Binding-site contacts:
Ligand atom C4 contacts residue UDP1 of chain 1.WA at 3.2 Å.
Ligand atom C3 contacts residue PHE677 of chain 1.F at 4.0 Å (hydrophobic).
Ligand atom C3 contacts residue UDP1 of chain 1.WA at 3.1 Å.
Ligand atom C1 contacts residue NHF1 of chain 1.DB at 0.4 Å.
Ligand atom C2 contacts residue UDP1 of chain 1.WA at 3.0 Å.
Ligand atom O5 contacts residue UDP1 of chain 1.WA at 3.0 Å (h-bond).
Ligand atom O5 contacts residue NHF1 of chain 1.DB at 0.8 Å (h-bond).
Ligand atom O3 contacts residue PHE677 of chain 1.F at 2.8 Å (h-bond).
Ligand atom C5 contacts residue UDP1 of chain 1.WA at 3.1 Å.
Ligand atom O4 contacts residue PHE677 of chain 1.F at 3.1 Å.
Ligand atom O4 contacts residue UDP1 of chain 1.WA at 2.6 Å (h-bond).
Ligand atom O3 contacts residue NHF1 of chain 1.DB at 0.3 Å (h-bond).
Ligand atom C3 contacts residue NHF1 of chain 1.DB at 0.3 Å.
Ligand atom O3 contacts residue GLU675 of chain 1.F at 2.8 Å (salt-bridge).
Ligand atom O3 contacts residue GLY678 of chain 1.F at 3.5 Å (h-bond).
Ligand atom O3 contacts residue HIS438 of chain 1.F at 3.9 Å.
Ligand atom O5 contacts residue HIS438 of chain 1.F at 3.7 Å.
Ligand atom C1 contacts residue HIS438 of chain 1.F at 3.4 Å.
Ligand atom C3 contacts residue GLU675 of chain 1.F at 3.3 Å.
Ligand atom C6 contacts residue HIS438 of chain 1.F at 3.8 Å.
Ligand atom O5 contacts residue GLN304 of chain 1.F at 3.8 Å.
Ligand atom C4 contacts residue PHE677 of chain 1.F at 3.7 Å (hydrophobic).
Ligand atom C5 contacts residue NHF1 of chain 1.DB at 0.6 Å.
Ligand atom C3 contacts residue HIS438 of chain 1.F at 3.9 Å.
Ligand atom O6 contacts residue HIS438 of chain 1.F at 2.9 Å (h-bond).
Ligand atom O4 contacts residue LEU679 of chain 1.F at 3.5 Å (h-bond).
Ligand atom O2 contacts residue HIS438 of chain 1.F at 3.7 Å.
Ligand atom C2 contacts residue HIS438 of chain 1.F at 3.3 Å.
Ligand atom C2 contacts residue NHF1 of chain 1.DB at 0.3 Å.
Ligand atom O3 contacts residue ALA676 of chain 1.F at 3.4 Å.
Ligand atom O6 contacts residue NHF1 of chain 1.DB at 0.6 Å (h-bond).
Ligand atom C4 contacts residue NHF1 of chain 1.DB at 0.4 Å.
Ligand atom C4 contacts residue HIS438 of chain 1.F at 3.9 Å.
Ligand atom C6 contacts residue NHF1 of chain 1.DB at 0.5 Å.
Ligand atom C1 contacts residue UDP1 of chain 1.WA at 2.8 Å.
Ligand atom O2 contacts residue UDP1 of chain 1.WA at 2.9 Å (h-bond).
Ligand atom O4 contacts residue GLY678 of chain 1.F at 2.9 Å (h-bond).
Ligand atom O4 contacts residue NHF1 of chain 1.DB at 0.7 Å (h-bond).
Ligand atom O2 contacts residue NHF1 of chain 1.DB at 0.5 Å (h-bond).
Ligand atom O2 contacts residue ALA439 of chain 1.F at 4.0 Å.

A small-molecule ligand and the protein it binds are described below.
Small molecule (SMILES): OC[C@H]1OC=C(O)[C@@H](O)[C@@H]1O

Sequence of chain 1.F:
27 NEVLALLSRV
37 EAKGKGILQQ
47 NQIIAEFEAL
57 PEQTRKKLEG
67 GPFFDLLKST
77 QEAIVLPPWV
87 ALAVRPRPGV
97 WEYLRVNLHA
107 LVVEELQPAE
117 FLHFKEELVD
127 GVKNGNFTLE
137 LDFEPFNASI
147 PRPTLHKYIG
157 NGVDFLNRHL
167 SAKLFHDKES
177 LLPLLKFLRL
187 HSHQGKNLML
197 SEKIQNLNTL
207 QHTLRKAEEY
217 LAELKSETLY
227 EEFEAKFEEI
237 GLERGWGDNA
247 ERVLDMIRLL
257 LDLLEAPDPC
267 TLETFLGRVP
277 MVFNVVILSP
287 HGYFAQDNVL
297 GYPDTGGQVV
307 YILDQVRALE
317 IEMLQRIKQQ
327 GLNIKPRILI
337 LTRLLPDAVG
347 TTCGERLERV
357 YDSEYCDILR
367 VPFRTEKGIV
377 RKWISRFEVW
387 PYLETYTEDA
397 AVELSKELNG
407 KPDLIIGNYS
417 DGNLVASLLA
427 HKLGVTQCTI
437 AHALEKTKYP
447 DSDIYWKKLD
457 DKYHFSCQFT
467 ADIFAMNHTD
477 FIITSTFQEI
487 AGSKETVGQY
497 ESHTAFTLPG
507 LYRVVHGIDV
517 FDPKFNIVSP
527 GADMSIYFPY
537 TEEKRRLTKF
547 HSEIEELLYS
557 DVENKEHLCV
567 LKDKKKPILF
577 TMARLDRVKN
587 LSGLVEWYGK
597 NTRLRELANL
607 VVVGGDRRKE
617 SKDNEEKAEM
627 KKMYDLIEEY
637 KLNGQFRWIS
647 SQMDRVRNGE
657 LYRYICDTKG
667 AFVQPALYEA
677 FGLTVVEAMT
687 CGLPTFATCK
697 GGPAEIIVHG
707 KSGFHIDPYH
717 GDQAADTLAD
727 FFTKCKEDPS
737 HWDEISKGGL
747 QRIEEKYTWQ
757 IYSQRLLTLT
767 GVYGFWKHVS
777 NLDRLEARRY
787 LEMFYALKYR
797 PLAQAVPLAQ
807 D